This protein binds this small molecule.
Small molecule (SMILES): CC(=O)N[C@H]1[C@H](O[C@H]2[C@H](O)[C@@H](NC(C)=O)CO[C@@H]2CO)O[C@H](CO)[C@@H](O)[C@@H]1O

Sequence of chain 1.C:
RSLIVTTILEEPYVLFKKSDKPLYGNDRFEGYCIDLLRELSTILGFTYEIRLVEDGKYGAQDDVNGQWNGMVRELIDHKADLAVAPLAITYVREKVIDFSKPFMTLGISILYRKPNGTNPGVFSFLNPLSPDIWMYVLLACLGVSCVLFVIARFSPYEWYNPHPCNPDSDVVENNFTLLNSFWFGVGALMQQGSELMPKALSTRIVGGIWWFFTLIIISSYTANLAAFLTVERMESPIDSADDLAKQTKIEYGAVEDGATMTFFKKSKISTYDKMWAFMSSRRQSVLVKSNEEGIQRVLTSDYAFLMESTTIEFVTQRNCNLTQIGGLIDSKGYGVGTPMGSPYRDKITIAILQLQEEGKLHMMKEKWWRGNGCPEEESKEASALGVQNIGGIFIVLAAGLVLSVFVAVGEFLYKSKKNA

Binding-site contacts:
Ligand atom C7 contacts residue ASN546 of chain 1.C at 3.1 Å.
Ligand atom C1 contacts residue ASN546 of chain 1.C at 1.5 Å.
Ligand atom C3 contacts residue ASN546 of chain 1.C at 3.9 Å.
Ligand atom O7 contacts residue ASN546 of chain 1.C at 3.7 Å.
Ligand atom C5 contacts residue ASN546 of chain 1.C at 3.6 Å.
Ligand atom O7 contacts residue THR730 of chain 1.C at 3.7 Å.
Ligand atom C2 contacts residue ASN546 of chain 1.C at 2.6 Å.
Ligand atom C2 contacts residue THR730 of chain 1.C at 3.9 Å.
Ligand atom C1 contacts residue ARG543 of chain 1.C at 4.2 Å.
Ligand atom O5 contacts residue ARG543 of chain 1.C at 3.6 Å.
Ligand atom O7 contacts residue LEU729 of chain 1.C at 3.2 Å (h-bond).
Ligand atom C4 contacts residue THR730 of chain 1.C at 3.5 Å.
Ligand atom O5 contacts residue ASN546 of chain 1.C at 2.4 Å (h-bond).
Ligand atom C2 contacts residue ARG543 of chain 1.C at 4.3 Å.
Ligand atom C7 contacts residue LEU729 of chain 1.C at 4.3 Å (hydrophobic).
Ligand atom O3 contacts residue THR730 of chain 1.C at 2.9 Å (h-bond).
Ligand atom C8 contacts residue ASN546 of chain 1.C at 3.5 Å.
Ligand atom O7 contacts residue ARG543 of chain 1.C at 4.2 Å.
Ligand atom C4 contacts residue ASN546 of chain 1.C at 4.3 Å.
Ligand atom N2 contacts residue ASN546 of chain 1.C at 2.7 Å (h-bond).
Ligand atom O4 contacts residue ARG543 of chain 1.C at 3.9 Å.
Ligand atom O4 contacts residue THR730 of chain 1.C at 4.1 Å.
Ligand atom C3 contacts residue THR730 of chain 1.C at 3.6 Å.